Sequence of chain 1.A:
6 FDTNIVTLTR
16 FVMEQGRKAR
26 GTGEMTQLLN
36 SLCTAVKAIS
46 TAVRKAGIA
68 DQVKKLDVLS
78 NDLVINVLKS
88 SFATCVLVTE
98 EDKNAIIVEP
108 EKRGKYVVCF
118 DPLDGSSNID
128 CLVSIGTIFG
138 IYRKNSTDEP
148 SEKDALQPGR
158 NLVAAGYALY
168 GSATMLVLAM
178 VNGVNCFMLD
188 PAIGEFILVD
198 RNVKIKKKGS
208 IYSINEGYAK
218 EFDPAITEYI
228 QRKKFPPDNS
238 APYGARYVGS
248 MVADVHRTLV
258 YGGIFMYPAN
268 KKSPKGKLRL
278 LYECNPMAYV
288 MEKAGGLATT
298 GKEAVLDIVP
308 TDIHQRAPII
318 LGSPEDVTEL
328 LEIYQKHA

This small molecule binds to this protein.
Small molecule (SMILES): O=P(O)(O)OC[C@H]1O[C@](O)(CO)[C@@H](O)[C@@H]1O

Binding-site contacts:
Ligand atom O1P contacts residue TYR215 of chain 1.A at 3.0 Å (h-bond).
Ligand atom O3 contacts residue LEU275 of chain 1.A at 3.6 Å.
Ligand atom O6 contacts residue ARG243 of chain 1.B at 3.6 Å.
Ligand atom P contacts residue LYS274 of chain 1.A at 3.6 Å.
Ligand atom C5 contacts residue GLY246 of chain 1.A at 3.6 Å.
Ligand atom C1 contacts residue MET248 of chain 1.A at 3.3 Å (hydrophobic).
Ligand atom O1 contacts residue SER247 of chain 1.A at 2.9 Å.
Ligand atom O1P contacts residue TYR264 of chain 1.A at 2.5 Å (h-bond).
Ligand atom O2P contacts residue TYR215 of chain 1.A at 3.3 Å (h-bond).
Ligand atom O6 contacts residue LYS274 of chain 1.A at 3.2 Å (salt-bridge).
Ligand atom O3P contacts residue ARG243 of chain 1.B at 3.4 Å (salt-bridge).
Ligand atom O1 contacts residue MET248 of chain 1.A at 2.4 Å (h-bond).
Ligand atom O3P contacts residue LYS274 of chain 1.A at 3.6 Å.
Ligand atom O2P contacts residue ASN212 of chain 1.A at 2.3 Å (h-bond).
Ligand atom O1P contacts residue LYS274 of chain 1.A at 3.3 Å (salt-bridge).
Ligand atom O1 contacts residue GLY246 of chain 1.A at 3.8 Å.
Ligand atom O1P contacts residue LYS269 of chain 1.A at 2.7 Å (salt-bridge).
Ligand atom C3 contacts residue MET248 of chain 1.A at 3.7 Å (hydrophobic).
Ligand atom O1 contacts residue ASP251 of chain 1.A at 3.8 Å.
Ligand atom O4 contacts residue GLY246 of chain 1.A at 3.7 Å.
Ligand atom O2P contacts residue TYR244 of chain 1.A at 4.0 Å.
Ligand atom O2 contacts residue TYR264 of chain 1.A at 3.7 Å.
Ligand atom C5 contacts residue LYS274 of chain 1.A at 3.0 Å.
Ligand atom O2P contacts residue ARG243 of chain 1.B at 3.5 Å (salt-bridge).
Ligand atom C2 contacts residue LEU275 of chain 1.A at 3.7 Å (hydrophobic).
Ligand atom P contacts residue TYR264 of chain 1.A at 3.9 Å.
Ligand atom O2 contacts residue LYS274 of chain 1.A at 3.9 Å.
Ligand atom O5 contacts residue TYR244 of chain 1.A at 3.7 Å.
Ligand atom P contacts residue TYR215 of chain 1.A at 3.5 Å.
Ligand atom O5 contacts residue LYS274 of chain 1.A at 3.9 Å.
Ligand atom C1 contacts residue PHE262 of chain 1.A at 4.0 Å (hydrophobic).
Ligand atom P contacts residue ASN212 of chain 1.A at 3.8 Å.
Ligand atom O6 contacts residue TYR244 of chain 1.A at 3.7 Å.
Ligand atom O2 contacts residue LEU275 of chain 1.A at 2.5 Å.
Ligand atom O3 contacts residue MET248 of chain 1.A at 3.7 Å.
Ligand atom O4 contacts residue LYS274 of chain 1.A at 3.7 Å.
Ligand atom P contacts residue ARG243 of chain 1.B at 3.8 Å.
Ligand atom O3 contacts residue ASP121 of chain 1.A at 3.3 Å (salt-bridge).
Ligand atom C6 contacts residue LYS274 of chain 1.A at 2.0 Å.
Ligand atom C4 contacts residue LYS274 of chain 1.A at 3.0 Å.

Sequence of chain 1.B:
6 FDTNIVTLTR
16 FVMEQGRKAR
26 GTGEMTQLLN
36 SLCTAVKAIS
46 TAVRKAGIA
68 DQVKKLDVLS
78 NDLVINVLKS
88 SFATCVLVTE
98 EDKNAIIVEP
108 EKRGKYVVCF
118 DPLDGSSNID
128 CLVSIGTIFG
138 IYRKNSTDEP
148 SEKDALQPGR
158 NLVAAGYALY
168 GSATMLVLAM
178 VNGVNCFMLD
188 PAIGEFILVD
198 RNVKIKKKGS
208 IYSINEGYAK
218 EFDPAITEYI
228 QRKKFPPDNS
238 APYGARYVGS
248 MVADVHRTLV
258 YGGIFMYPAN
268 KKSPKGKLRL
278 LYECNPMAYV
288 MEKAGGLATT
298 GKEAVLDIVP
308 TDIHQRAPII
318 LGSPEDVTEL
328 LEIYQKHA